Binding-site contacts:
Ligand atom S5 contacts residue SER233 of chain 1.A at 3.7 Å.
Ligand atom S5 contacts residue TYR80 of chain 1.A at 4.4 Å.
Ligand atom N3 contacts residue PHE285 of chain 1.A at 3.6 Å.
Ligand atom S5 contacts residue ILE248 of chain 1.A at 3.3 Å.
Ligand atom N1 contacts residue GLN282 of chain 1.A at 2.6 Å (h-bond).
Ligand atom C10 contacts residue MET269 of chain 1.A at 3.9 Å (hydrophobic).
Ligand atom C10 contacts residue PHE252 of chain 1.A at 3.8 Å (hydrophobic).
Ligand atom C4 contacts residue ILE248 of chain 1.A at 3.9 Å (hydrophobic).
Ligand atom C7 contacts residue PHE285 of chain 1.A at 3.5 Å (hydrophobic).
Ligand atom C11 contacts residue PHE285 of chain 1.A at 3.5 Å (hydrophobic).
Ligand atom S5 contacts residue PHE285 of chain 1.A at 4.3 Å.
Ligand atom N9 contacts residue PHE252 of chain 1.A at 3.8 Å.
Ligand atom S5 contacts residue VAL234 of chain 1.A at 4.1 Å.
Ligand atom C2 contacts residue GLN282 of chain 1.A at 3.7 Å.
Ligand atom C10 contacts residue PHE285 of chain 1.A at 3.5 Å (hydrophobic).
Ligand atom N8 contacts residue PHE252 of chain 1.A at 4.0 Å.
Ligand atom N8 contacts residue PHE285 of chain 1.A at 3.7 Å.
Ligand atom N1 contacts residue TYR249 of chain 1.A at 4.3 Å.
Ligand atom C7 contacts residue PHE252 of chain 1.A at 4.2 Å (hydrophobic).
Ligand atom N6 contacts residue LEU231 of chain 1.A at 4.4 Å.
Ligand atom N6 contacts residue PHE285 of chain 1.A at 3.6 Å.
Ligand atom N3 contacts residue ILE248 of chain 1.A at 4.3 Å.
Ligand atom C11 contacts residue PHE252 of chain 1.A at 4.1 Å (hydrophobic).
Ligand atom C4 contacts residue PHE285 of chain 1.A at 3.6 Å (hydrophobic).
Ligand atom N1 contacts residue PHE285 of chain 1.A at 3.5 Å.
Ligand atom N8 contacts residue LEU191 of chain 1.A at 4.2 Å.
Ligand atom C2 contacts residue PHE285 of chain 1.A at 3.6 Å (hydrophobic).
Ligand atom N3 contacts residue GLN282 of chain 1.A at 4.0 Å.
Ligand atom N9 contacts residue PHE285 of chain 1.A at 3.8 Å.

This small molecule binds to this protein.
Small molecule (SMILES): Nc1nc(=S)[nH]c2[nH]ncc12

Sequence of chain 1.A:
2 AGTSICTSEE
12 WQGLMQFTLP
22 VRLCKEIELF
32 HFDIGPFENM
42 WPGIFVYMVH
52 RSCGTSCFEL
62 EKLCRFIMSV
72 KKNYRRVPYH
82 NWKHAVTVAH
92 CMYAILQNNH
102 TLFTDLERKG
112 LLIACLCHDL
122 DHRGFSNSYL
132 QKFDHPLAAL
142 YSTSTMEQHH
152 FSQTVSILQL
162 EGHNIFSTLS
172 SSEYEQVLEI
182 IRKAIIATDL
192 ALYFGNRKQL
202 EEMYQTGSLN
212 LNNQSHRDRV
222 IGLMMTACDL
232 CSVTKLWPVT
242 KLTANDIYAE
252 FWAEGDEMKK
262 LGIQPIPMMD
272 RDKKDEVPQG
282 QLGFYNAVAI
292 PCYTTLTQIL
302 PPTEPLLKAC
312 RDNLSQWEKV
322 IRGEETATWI